Binding-site contacts:
Ligand atom OP1 contacts residue GLY105 of chain 1.C at 2.6 Å (h-bond).
Ligand atom N2 contacts residue DC1 of chain 1.A at 2.5 Å (h-bond).
Ligand atom O6 contacts residue DC1 of chain 1.A at 2.9 Å (h-bond).
Ligand atom O3' contacts residue SER109 of chain 1.C at 3.3 Å.
Ligand atom N4 contacts residue DT5 of chain 1.A at 3.0 Å (h-bond).
Ligand atom N2 contacts residue LYS234 of chain 1.C at 3.0 Å (salt-bridge).
Ligand atom N6 contacts residue DT5 of chain 1.A at 3.0 Å (h-bond).
Ligand atom O4 contacts residue DA2 of chain 1.A at 2.7 Å (h-bond).
Ligand atom OP1 contacts residue ILE106 of chain 1.C at 3.2 Å (h-bond).
Ligand atom OP1 contacts residue NA1 of chain 1.D at 2.4 Å (h-bond).
Ligand atom N2 contacts residue DC4 of chain 1.A at 2.6 Å (h-bond).
Ligand atom C2 contacts residue DT3 of chain 1.A at 3.2 Å.
Ligand atom C2 contacts residue DG6 of chain 1.A at 3.1 Å.
Ligand atom N4 contacts residue DG6 of chain 1.A at 3.2 Å (h-bond).
Ligand atom C6 contacts residue DC4 of chain 1.A at 3.3 Å.
Ligand atom N1 contacts residue DC1 of chain 1.A at 2.7 Å (h-bond).
Ligand atom C2 contacts residue DG6 of chain 1.A at 3.1 Å.
Ligand atom N1 contacts residue DC4 of chain 1.A at 2.7 Å (h-bond).
Ligand atom OP2 contacts residue PRO108 of chain 1.C at 3.1 Å.
Ligand atom O2 contacts residue DG6 of chain 1.A at 2.5 Å (h-bond).
Ligand atom N2 contacts residue DT5 of chain 1.A at 3.2 Å (h-bond).
Ligand atom N3 contacts residue DG6 of chain 1.A at 2.7 Å (h-bond).
Ligand atom O6 contacts residue DT3 of chain 1.A at 3.2 Å (h-bond).
Ligand atom N6 contacts residue DA2 of chain 1.A at 2.9 Å (h-bond).
Ligand atom O5' contacts residue GLY107 of chain 1.C at 3.2 Å.
Ligand atom N6 contacts residue DT3 of chain 1.A at 2.9 Å (h-bond).
Ligand atom C2 contacts residue DC1 of chain 1.A at 3.3 Å.
Ligand atom O6 contacts residue DC4 of chain 1.A at 2.7 Å (h-bond).
Ligand atom C4 contacts residue DA2 of chain 1.A at 2.9 Å.
Ligand atom OP2 contacts residue GLY107 of chain 1.C at 3.3 Å.
Ligand atom N1 contacts residue DG6 of chain 1.A at 3.3 Å (h-bond).
Ligand atom N1 contacts residue DT3 of chain 1.A at 2.5 Å (h-bond).
Ligand atom P contacts residue SER109 of chain 1.C at 3.3 Å.
Ligand atom OP2 contacts residue SER109 of chain 1.C at 2.8 Å (h-bond).
Ligand atom OP1 contacts residue GLY107 of chain 1.C at 3.0 Å (h-bond).
Ligand atom O2 contacts residue DA2 of chain 1.A at 3.0 Å.
Ligand atom N3 contacts residue DA2 of chain 1.A at 2.4 Å (h-bond).
Ligand atom N1 contacts residue DT5 of chain 1.A at 2.8 Å (h-bond).
Ligand atom OP1 contacts residue ALA110 of chain 1.C at 2.9 Å.
Ligand atom C5' contacts residue SER109 of chain 1.C at 3.3 Å.

A protein and the small-molecule ligand that binds it are described below.
Small molecule (SMILES): Cc1cn([C@H]2C[C@H](O[P](=O)(O)OC[C@H]3O[C@@H](n4cnc5c(=O)nc(N)[nH]c54)C[C@@H]3O)[C@@H](CO[P](=O)(O)O[C@H]3C[C@H](n4cnc5c(N)ncnc54)O[C@@H]3CO[P](=O)(O)O[C@H]3C[C@H](n4cnc5c(=O)nc(N)[nH]c54)O[C@@H]3CO[P](=O)(O)O[C@H]3C[C@H](n4cnc5c(N)ncnc54)O[C@@H]3CO[P](=O)(O)O[C@H]3C[C@H](n4ccc(=N)[nH]c4=O)O[C@@H]3COP(=O)(O)O)O2)c(=O)[nH]c1=O

Sequence of chain 1.C:
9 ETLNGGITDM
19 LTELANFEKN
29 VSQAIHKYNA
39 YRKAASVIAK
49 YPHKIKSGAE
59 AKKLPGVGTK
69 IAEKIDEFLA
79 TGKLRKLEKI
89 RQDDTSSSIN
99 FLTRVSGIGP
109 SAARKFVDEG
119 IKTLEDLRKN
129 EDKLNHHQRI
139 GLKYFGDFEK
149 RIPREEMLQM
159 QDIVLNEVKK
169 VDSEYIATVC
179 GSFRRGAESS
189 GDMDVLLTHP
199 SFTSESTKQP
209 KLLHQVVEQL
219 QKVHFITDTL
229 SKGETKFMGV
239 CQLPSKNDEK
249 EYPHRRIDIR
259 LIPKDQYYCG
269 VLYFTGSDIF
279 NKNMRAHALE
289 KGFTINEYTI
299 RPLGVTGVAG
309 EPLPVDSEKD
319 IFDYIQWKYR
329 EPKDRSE